Sequence of chain 1.B:
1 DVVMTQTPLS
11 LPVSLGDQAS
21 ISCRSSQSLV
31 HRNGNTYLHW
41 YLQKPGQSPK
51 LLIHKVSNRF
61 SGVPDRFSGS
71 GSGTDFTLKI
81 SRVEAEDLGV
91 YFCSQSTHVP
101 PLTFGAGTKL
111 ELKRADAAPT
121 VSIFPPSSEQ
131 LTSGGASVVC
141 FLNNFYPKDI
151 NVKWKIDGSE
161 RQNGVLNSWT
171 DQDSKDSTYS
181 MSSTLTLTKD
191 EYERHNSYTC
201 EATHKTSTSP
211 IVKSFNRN

Binding-site contacts:
Ligand atom N contacts residue ASN33 of chain 1.A at 2.8 Å (h-bond).
Ligand atom ND2 contacts residue ASN33 of chain 1.A at 2.9 Å (h-bond).
Ligand atom O contacts residue SER96 of chain 1.B at 3.4 Å.
Ligand atom C contacts residue SER96 of chain 1.B at 3.5 Å.
Ligand atom CA contacts residue HIS39 of chain 1.B at 3.6 Å.
Ligand atom CD1 contacts residue ASP52 of chain 1.A at 3.7 Å.
Ligand atom N contacts residue TYR37 of chain 1.B at 3.7 Å.
Ligand atom CG contacts residue HIS39 of chain 1.B at 3.5 Å.
Ligand atom CG1 contacts residue GLY31 of chain 1.A at 3.7 Å.
Ligand atom CG1 contacts residue ASN33 of chain 1.A at 3.2 Å.
Ligand atom CD1 contacts residue ILE51 of chain 1.A at 3.8 Å (hydrophobic).
Ligand atom ND2 contacts residue TYR32 of chain 1.A at 3.4 Å.
Ligand atom CA contacts residue SER96 of chain 1.B at 3.2 Å.
Ligand atom N contacts residue ASP52 of chain 1.A at 2.8 Å (salt-bridge).
Ligand atom O contacts residue TYR37 of chain 1.B at 3.5 Å.
Ligand atom CB contacts residue SER96 of chain 1.B at 3.7 Å.
Ligand atom CB contacts residue GLY99 of chain 1.A at 3.7 Å.
Ligand atom CG contacts residue GLU101 of chain 1.A at 3.7 Å.
Ligand atom CG2 contacts residue MET100 of chain 1.A at 3.5 Å (hydrophobic).
Ligand atom O contacts residue TYR37 of chain 1.B at 3.6 Å.
Ligand atom CD2 contacts residue THR58 of chain 1.A at 3.8 Å.
Ligand atom CB contacts residue HIS39 of chain 1.B at 3.6 Å.
Ligand atom O contacts residue ASN33 of chain 1.A at 3.5 Å (h-bond).
Ligand atom CD2 contacts residue MET100 of chain 1.A at 3.4 Å (hydrophobic).
Ligand atom CD1 contacts residue ALA50 of chain 1.A at 3.7 Å (hydrophobic).
Ligand atom CB contacts residue ASP52 of chain 1.A at 3.7 Å.
Ligand atom O contacts residue HIS39 of chain 1.B at 2.8 Å (h-bond).
Ligand atom CD1 contacts residue HIS54 of chain 1.B at 3.6 Å.
Ligand atom CD1 contacts residue ASN33 of chain 1.A at 3.5 Å.
Ligand atom CD2 contacts residue ASN35 of chain 1.A at 3.5 Å.
Ligand atom O contacts residue SER96 of chain 1.B at 3.1 Å (h-bond).
Ligand atom ND2 contacts residue GLY99 of chain 1.A at 3.6 Å.
Ligand atom CB contacts residue ASN33 of chain 1.A at 3.7 Å.
Ligand atom O contacts residue ASN33 of chain 1.A at 2.9 Å (h-bond).
Ligand atom CA contacts residue ASP52 of chain 1.A at 3.6 Å.
Ligand atom O contacts residue LYS55 of chain 1.B at 3.2 Å (salt-bridge).
Ligand atom CA contacts residue TYR37 of chain 1.B at 3.5 Å (hydrophobic).
Ligand atom OD1 contacts residue GLY31 of chain 1.A at 3.0 Å (h-bond).
Ligand atom C contacts residue HIS39 of chain 1.B at 3.5 Å.
Ligand atom CA contacts residue ASN33 of chain 1.A at 3.7 Å.

Sequence of chain 1.A:
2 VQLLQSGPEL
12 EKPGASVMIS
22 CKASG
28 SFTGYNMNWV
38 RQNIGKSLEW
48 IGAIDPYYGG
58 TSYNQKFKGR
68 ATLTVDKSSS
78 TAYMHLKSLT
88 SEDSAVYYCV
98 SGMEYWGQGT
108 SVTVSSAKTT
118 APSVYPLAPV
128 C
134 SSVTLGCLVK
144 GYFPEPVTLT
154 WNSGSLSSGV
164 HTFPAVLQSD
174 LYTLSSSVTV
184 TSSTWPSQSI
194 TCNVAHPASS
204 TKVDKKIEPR

A protein and the small-molecule ligand that binds it are described below.
Small molecule (SMILES): CC(C)C[C@@H]1NC(=O)[C@H](C)NC(=O)CNC(=O)[C@H]([C@@H](C)O)NC(=O)[C@H](CC(C)C)NC(=O)[C@@H]2CCCN2C(=O)[C@H](CC(N)=O)NC(=O)[C@@H](NC(=O)[C@@H](N)C(C)C)CSSC[C@@H](C=O)NC(=O)[C@H](CC(C)C)NC1=O